Sequence of chain 5.C:
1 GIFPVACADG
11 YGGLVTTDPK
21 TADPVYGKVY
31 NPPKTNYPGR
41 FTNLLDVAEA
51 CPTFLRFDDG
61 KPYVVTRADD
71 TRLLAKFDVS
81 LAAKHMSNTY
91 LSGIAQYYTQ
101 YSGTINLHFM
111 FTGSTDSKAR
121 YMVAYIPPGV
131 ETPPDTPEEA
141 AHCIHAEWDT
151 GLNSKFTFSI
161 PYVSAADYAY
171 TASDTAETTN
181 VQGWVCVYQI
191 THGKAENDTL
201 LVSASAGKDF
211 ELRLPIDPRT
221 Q

A small-molecule ligand and the protein it binds are described below.
Small molecule (SMILES): O=C(O)[C@@H]1O[C@@H](O[C@H]2[C@H](O)[C@@H](NS(=O)(=O)O)[C@@H](O)O[C@@H]2COS(=O)(=O)O)[C@H](OS(=O)(=O)O)[C@@H](O)[C@@H]1O[C@H]1O[C@H](COS(=O)(=O)O)[C@@H](O)[C@H](O)[C@H]1NS(=O)(=O)O

Sequence of chain 6.B:
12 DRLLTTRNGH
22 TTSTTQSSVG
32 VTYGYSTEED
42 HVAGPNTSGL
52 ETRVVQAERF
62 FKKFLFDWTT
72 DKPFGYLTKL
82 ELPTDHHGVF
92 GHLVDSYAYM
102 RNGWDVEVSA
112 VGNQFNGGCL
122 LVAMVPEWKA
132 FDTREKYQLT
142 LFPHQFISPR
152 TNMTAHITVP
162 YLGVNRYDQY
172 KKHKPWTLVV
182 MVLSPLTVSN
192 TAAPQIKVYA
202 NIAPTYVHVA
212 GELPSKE

Sequence of chain 6.A:
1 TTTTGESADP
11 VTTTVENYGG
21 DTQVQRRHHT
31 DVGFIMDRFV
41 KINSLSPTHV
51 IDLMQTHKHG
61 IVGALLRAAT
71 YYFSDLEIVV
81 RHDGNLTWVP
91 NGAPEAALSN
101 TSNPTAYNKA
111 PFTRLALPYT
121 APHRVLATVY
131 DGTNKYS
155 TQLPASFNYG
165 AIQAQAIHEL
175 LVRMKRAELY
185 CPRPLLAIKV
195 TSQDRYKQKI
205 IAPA

Binding-site contacts:
Ligand atom S1 contacts residue ASP59 of chain 5.C at 3.7 Å.
Ligand atom O3S contacts residue LYS193 of chain 6.A at 3.1 Å (salt-bridge).
Ligand atom O6B contacts residue LYS193 of chain 6.A at 4.1 Å.
Ligand atom O2S contacts residue ARG56 of chain 5.C at 4.1 Å.
Ligand atom O6S contacts residue LYS193 of chain 6.A at 3.4 Å.
Ligand atom O2S contacts residue ASP59 of chain 5.C at 3.2 Å.
Ligand atom O4 contacts residue THR195 of chain 6.A at 3.7 Å.
Ligand atom C5 contacts residue THR134 of chain 6.B at 3.9 Å.
Ligand atom O6S contacts residue ARG56 of chain 5.C at 3.7 Å.
Ligand atom S2 contacts residue ARG135 of chain 6.B at 4.0 Å.
Ligand atom O6S contacts residue ASN88 of chain 5.C at 3.9 Å.
Ligand atom O2S contacts residue ASP58 of chain 5.C at 2.3 Å (salt-bridge).
Ligand atom O3 contacts residue LYS193 of chain 6.A at 2.8 Å (salt-bridge).
Ligand atom O5S contacts residue ASN88 of chain 5.C at 3.0 Å (h-bond).
Ligand atom C5 contacts residue ARG135 of chain 6.B at 4.1 Å.
Ligand atom O5S contacts residue ARG135 of chain 6.B at 3.6 Å.
Ligand atom C6 contacts residue THR134 of chain 6.B at 3.5 Å.
Ligand atom O4S contacts residue ARG56 of chain 5.C at 2.5 Å (salt-bridge).
Ligand atom C3 contacts residue ARG56 of chain 5.C at 3.9 Å.
Ligand atom C1 contacts residue ASP133 of chain 6.B at 4.0 Å.
Ligand atom O6 contacts residue LYS193 of chain 6.A at 3.5 Å.
Ligand atom S2 contacts residue ARG56 of chain 5.C at 3.4 Å (salt-bridge).
Ligand atom O1S contacts residue ASP59 of chain 5.C at 3.0 Å.
Ligand atom O3S contacts residue THR134 of chain 6.B at 3.3 Å (h-bond).
Ligand atom O3 contacts residue ARG56 of chain 5.C at 3.9 Å.
Ligand atom N2 contacts residue ARG56 of chain 5.C at 3.9 Å.
Ligand atom S2 contacts residue ASN88 of chain 5.C at 4.0 Å.
Ligand atom O1S contacts residue ASP58 of chain 5.C at 4.1 Å.
Ligand atom O3 contacts residue ASP59 of chain 5.C at 4.0 Å.
Ligand atom O1 contacts residue ASP133 of chain 6.B at 4.1 Å.
Ligand atom S1 contacts residue ASP58 of chain 5.C at 3.7 Å.
Ligand atom O6S contacts residue ARG135 of chain 6.B at 3.7 Å.
Ligand atom O6 contacts residue ARG135 of chain 6.B at 3.6 Å.
Ligand atom C4 contacts residue LYS193 of chain 6.A at 3.4 Å.
Ligand atom O5 contacts residue LYS193 of chain 6.A at 3.6 Å.
Ligand atom O5S contacts residue ARG56 of chain 5.C at 3.6 Å (salt-bridge).
Ligand atom C2 contacts residue LYS193 of chain 6.A at 3.6 Å.
Ligand atom O5 contacts residue ARG135 of chain 6.B at 3.2 Å.
Ligand atom C3 contacts residue LYS193 of chain 6.A at 3.6 Å.
Ligand atom C6 contacts residue ARG135 of chain 6.B at 3.8 Å.